Binding-site contacts:
Ligand atom C3 contacts residue TYR793 of chain 1.C at 4.0 Å (hydrophobic).
Ligand atom C6 contacts residue ASN706 of chain 1.B at 3.1 Å.
Ligand atom C4 contacts residue ASN706 of chain 1.B at 3.5 Å.
Ligand atom C1 contacts residue ASN706 of chain 1.B at 1.4 Å.
Ligand atom O5 contacts residue TYR793 of chain 1.C at 4.3 Å.
Ligand atom C2 contacts residue ASN706 of chain 1.B at 2.4 Å.
Ligand atom C5 contacts residue ASN706 of chain 1.B at 3.1 Å.
Ligand atom O3 contacts residue TYR793 of chain 1.C at 3.2 Å.
Ligand atom O7 contacts residue ASN706 of chain 1.B at 4.4 Å.
Ligand atom O5 contacts residue ASN706 of chain 1.B at 2.4 Å (h-bond).
Ligand atom O3 contacts residue ASN706 of chain 1.B at 2.6 Å (h-bond).
Ligand atom C6 contacts residue TYR793 of chain 1.C at 4.2 Å (hydrophobic).
Ligand atom C3 contacts residue ASN706 of chain 1.B at 2.9 Å.
Ligand atom O6 contacts residue ILE791 of chain 1.C at 4.3 Å.
Ligand atom C4 contacts residue TYR793 of chain 1.C at 4.2 Å (hydrophobic).
Ligand atom O6 contacts residue TYR793 of chain 1.C at 4.0 Å.
Ligand atom N2 contacts residue ASN706 of chain 1.B at 3.7 Å.
Ligand atom O6 contacts residue ASN706 of chain 1.B at 3.9 Å.

Sequence of chain 1.C:
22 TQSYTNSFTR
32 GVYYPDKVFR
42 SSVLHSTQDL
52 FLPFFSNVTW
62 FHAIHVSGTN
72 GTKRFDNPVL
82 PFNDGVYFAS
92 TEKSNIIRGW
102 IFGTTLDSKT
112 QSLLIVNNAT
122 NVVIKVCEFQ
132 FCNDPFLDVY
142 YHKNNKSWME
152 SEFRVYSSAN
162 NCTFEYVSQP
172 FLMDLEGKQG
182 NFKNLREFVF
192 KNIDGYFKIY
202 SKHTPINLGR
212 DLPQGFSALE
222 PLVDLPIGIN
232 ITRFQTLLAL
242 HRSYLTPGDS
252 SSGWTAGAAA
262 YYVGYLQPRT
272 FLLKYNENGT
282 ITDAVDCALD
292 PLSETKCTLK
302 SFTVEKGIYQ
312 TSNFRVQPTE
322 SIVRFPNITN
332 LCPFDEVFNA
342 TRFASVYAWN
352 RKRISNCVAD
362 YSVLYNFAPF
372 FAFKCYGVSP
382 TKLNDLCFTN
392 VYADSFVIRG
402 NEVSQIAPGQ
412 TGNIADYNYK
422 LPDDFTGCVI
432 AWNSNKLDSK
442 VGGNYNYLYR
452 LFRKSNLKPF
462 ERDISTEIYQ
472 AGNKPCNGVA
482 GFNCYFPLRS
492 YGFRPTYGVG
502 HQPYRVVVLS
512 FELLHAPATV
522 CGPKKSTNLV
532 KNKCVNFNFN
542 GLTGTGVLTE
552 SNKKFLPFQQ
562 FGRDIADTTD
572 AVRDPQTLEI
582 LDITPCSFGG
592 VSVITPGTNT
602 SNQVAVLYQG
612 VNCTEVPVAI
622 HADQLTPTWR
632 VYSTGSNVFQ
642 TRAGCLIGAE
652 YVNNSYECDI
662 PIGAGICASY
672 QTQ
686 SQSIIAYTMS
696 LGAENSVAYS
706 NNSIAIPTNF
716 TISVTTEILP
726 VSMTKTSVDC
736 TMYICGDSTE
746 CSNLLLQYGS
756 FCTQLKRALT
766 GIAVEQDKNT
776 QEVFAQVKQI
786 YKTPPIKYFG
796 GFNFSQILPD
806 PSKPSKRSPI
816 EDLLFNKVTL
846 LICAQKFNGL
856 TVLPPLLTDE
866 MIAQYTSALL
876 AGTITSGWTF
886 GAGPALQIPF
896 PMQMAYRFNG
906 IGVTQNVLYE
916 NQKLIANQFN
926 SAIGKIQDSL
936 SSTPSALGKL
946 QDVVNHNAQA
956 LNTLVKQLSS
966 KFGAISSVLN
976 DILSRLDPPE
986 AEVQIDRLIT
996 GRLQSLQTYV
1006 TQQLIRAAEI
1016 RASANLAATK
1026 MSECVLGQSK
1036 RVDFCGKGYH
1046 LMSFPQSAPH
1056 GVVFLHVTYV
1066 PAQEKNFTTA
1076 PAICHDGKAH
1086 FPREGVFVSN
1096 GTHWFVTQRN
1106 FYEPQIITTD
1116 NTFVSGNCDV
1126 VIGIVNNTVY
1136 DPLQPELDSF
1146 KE

Sequence of chain 1.B:
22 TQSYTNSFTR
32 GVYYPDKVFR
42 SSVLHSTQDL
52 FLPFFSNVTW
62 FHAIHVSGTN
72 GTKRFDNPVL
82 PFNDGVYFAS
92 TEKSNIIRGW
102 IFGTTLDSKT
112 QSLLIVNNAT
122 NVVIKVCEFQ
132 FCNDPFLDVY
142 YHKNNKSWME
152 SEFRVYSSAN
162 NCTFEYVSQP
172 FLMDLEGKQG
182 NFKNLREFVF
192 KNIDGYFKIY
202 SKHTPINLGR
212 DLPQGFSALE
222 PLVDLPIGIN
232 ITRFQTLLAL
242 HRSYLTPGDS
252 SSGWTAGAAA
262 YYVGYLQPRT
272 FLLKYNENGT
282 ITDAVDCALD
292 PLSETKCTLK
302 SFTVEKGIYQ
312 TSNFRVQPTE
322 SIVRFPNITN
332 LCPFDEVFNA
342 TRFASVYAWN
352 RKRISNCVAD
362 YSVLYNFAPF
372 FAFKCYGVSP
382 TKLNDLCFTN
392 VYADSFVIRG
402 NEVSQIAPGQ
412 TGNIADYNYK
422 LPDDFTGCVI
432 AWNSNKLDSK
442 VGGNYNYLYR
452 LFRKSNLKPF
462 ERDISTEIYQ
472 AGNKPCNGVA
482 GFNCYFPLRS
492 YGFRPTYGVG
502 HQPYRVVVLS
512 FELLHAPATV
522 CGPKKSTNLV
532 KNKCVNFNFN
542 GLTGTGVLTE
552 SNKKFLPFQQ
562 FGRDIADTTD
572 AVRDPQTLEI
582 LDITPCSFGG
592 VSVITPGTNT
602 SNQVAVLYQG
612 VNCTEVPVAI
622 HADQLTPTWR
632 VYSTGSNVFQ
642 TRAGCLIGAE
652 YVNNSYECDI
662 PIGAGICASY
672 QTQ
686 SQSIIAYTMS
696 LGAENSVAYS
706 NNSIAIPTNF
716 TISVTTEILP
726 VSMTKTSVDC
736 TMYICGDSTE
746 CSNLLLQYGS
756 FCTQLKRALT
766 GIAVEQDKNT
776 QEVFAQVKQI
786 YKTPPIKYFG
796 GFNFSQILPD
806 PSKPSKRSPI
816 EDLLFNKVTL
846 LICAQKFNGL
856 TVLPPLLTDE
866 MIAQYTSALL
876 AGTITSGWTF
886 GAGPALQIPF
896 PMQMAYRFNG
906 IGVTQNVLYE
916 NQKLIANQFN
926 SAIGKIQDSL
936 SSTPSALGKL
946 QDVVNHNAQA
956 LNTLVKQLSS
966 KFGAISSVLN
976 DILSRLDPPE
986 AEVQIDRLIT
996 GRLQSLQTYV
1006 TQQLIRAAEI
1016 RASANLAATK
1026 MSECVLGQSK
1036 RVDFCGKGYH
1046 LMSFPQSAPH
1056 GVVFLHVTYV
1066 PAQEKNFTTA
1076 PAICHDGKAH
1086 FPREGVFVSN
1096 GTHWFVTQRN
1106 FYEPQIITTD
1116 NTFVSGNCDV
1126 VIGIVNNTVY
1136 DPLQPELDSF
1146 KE

The protein below binds the small molecule below.
Small molecule (SMILES): CC(=O)N[C@H]1[C@H](O[C@H]2[C@H](O)[C@@H](NC(C)=O)CO[C@@H]2CO)O[C@H](CO)[C@@H](O)[C@@H]1O